Sequence of chain 1.DE:
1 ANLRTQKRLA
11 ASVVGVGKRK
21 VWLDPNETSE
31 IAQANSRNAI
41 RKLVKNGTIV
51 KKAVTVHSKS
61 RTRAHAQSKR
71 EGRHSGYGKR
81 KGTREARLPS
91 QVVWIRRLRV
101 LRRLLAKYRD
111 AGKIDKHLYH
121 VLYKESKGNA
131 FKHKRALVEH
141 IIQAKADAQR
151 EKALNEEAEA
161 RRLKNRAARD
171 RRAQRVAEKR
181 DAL

Binding-site contacts:
Ligand atom N32 contacts residue LYS52 of chain 1.DE at 4.4 Å.

The small molecule below binds the protein below.
Small molecule (SMILES): CN[C@@H]1[C@@H](O)[C@@H](O[C@@H]2[C@@H](O)[C@H](O[C@H]3O[C@H]([C@@H](C)O)[C@@H](O)[C@H](O)[C@H]3N)[C@@H](N)C[C@H]2N)OC[C@]1(C)O